Binding-site contacts:
Ligand atom N1 contacts residue TRP103 of chain 1.A at 4.2 Å.
Ligand atom C1 contacts residue TRP103 of chain 1.A at 4.1 Å (hydrophobic).
Ligand atom N7 contacts residue ASP104 of chain 1.A at 3.5 Å (salt-bridge).
Ligand atom C3 contacts residue LEU77 of chain 1.A at 3.8 Å (hydrophobic).
Ligand atom N2 contacts residue TYR106 of chain 1.A at 3.0 Å (h-bond).
Ligand atom C1 contacts residue GLN108 of chain 1.A at 4.1 Å.
Ligand atom C3 contacts residue GLY78 of chain 1.A at 3.6 Å.
Ligand atom C5 contacts residue GLY78 of chain 1.A at 4.3 Å.
Ligand atom N2 contacts residue GLN108 of chain 1.A at 3.6 Å.
Ligand atom N7 contacts residue LEU77 of chain 1.A at 3.7 Å.
Ligand atom C1 contacts residue TYR79 of chain 1.A at 4.2 Å (hydrophobic).
Ligand atom C4 contacts residue LEU77 of chain 1.A at 3.8 Å (hydrophobic).
Ligand atom C1 contacts residue ASP104 of chain 1.A at 3.2 Å.
Ligand atom C1 contacts residue TYR106 of chain 1.A at 4.4 Å (hydrophobic).
Ligand atom C4 contacts residue TYR79 of chain 1.A at 3.6 Å (hydrophobic).
Ligand atom C5 contacts residue TYR79 of chain 1.A at 3.4 Å (hydrophobic).
Ligand atom C3 contacts residue ASP104 of chain 1.A at 4.0 Å.
Ligand atom C4 contacts residue ASP104 of chain 1.A at 4.1 Å.
Ligand atom C5 contacts residue ASP104 of chain 1.A at 4.3 Å.
Ligand atom N2 contacts residue PHE105 of chain 1.A at 4.2 Å.
Ligand atom C1 contacts residue LEU77 of chain 1.A at 4.1 Å (hydrophobic).
Ligand atom N1 contacts residue TYR79 of chain 1.A at 4.0 Å.
Ligand atom N7 contacts residue TYR79 of chain 1.A at 3.4 Å.
Ligand atom N1 contacts residue LEU77 of chain 1.A at 4.0 Å.
Ligand atom N2 contacts residue TRP103 of chain 1.A at 3.1 Å (h-bond).
Ligand atom C5 contacts residue LEU77 of chain 1.A at 3.7 Å (hydrophobic).
Ligand atom N1 contacts residue GLN108 of chain 1.A at 4.2 Å.
Ligand atom C3 contacts residue TYR79 of chain 1.A at 3.1 Å (hydrophobic).
Ligand atom C5 contacts residue GLY62 of chain 1.A at 4.4 Å.
Ligand atom N2 contacts residue ASP104 of chain 1.A at 3.4 Å (salt-bridge).
Ligand atom N1 contacts residue ASP104 of chain 1.A at 3.5 Å (salt-bridge).
Ligand atom N7 contacts residue GLY78 of chain 1.A at 4.0 Å.

Sequence of chain 1.A:
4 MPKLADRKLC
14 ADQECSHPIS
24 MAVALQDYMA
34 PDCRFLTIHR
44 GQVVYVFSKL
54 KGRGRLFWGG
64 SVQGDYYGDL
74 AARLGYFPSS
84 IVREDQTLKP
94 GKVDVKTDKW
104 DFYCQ

The protein below binds the small molecule below.
Small molecule (SMILES): Nc1ncccn1